This small molecule binds to this protein.
Small molecule (SMILES): Nc1ncnc2c1ncn2[C@@H]1O[C@H](CO)[C@@H](O)[C@H]1OP(=O)(O)S

Sequence of chain 1.A:
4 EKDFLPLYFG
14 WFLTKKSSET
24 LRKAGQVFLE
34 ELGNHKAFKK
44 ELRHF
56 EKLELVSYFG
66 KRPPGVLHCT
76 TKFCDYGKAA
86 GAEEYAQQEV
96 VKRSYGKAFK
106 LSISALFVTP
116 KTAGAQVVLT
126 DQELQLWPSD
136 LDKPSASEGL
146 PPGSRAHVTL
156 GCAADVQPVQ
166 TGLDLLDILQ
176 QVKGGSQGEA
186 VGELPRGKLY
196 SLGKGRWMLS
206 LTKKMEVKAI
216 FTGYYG

Binding-site contacts:
Ligand atom C8 contacts residue PHE78 of chain 1.A at 3.9 Å (hydrophobic).
Ligand atom O3P contacts residue VAL164 of chain 1.A at 4.0 Å.
Ligand atom N3 contacts residue PHE78 of chain 1.A at 3.2 Å.
Ligand atom N9 contacts residue PHE78 of chain 1.A at 3.8 Å.
Ligand atom O4' contacts residue TYR11 of chain 1.A at 4.1 Å.
Ligand atom O3' contacts residue HIS73 of chain 1.A at 3.2 Å (h-bond).
Ligand atom C2 contacts residue PHE78 of chain 1.A at 3.4 Å (hydrophobic).
Ligand atom O2' contacts residue VAL164 of chain 1.A at 3.9 Å.
Ligand atom C6 contacts residue PHE78 of chain 1.A at 3.6 Å (hydrophobic).
Ligand atom O3P contacts residue THR154 of chain 1.A at 2.9 Å (h-bond).
Ligand atom N1 contacts residue PHE78 of chain 1.A at 3.5 Å.
Ligand atom S2P contacts residue PRO163 of chain 1.A at 3.8 Å.
Ligand atom O4' contacts residue PHE78 of chain 1.A at 3.6 Å.
Ligand atom C5 contacts residue VAL164 of chain 1.A at 3.9 Å (hydrophobic).
Ligand atom O3P contacts residue HIS152 of chain 1.A at 2.6 Å (h-bond).
Ligand atom C2 contacts residue PRO163 of chain 1.A at 3.3 Å (hydrophobic).
Ligand atom S2P contacts residue THR154 of chain 1.A at 4.1 Å.
Ligand atom O3P contacts residue THR166 of chain 1.A at 3.5 Å.
Ligand atom C3' contacts residue THR75 of chain 1.A at 3.8 Å.
Ligand atom S2P contacts residue VAL164 of chain 1.A at 3.4 Å (h-bond).
Ligand atom C4 contacts residue PHE78 of chain 1.A at 3.5 Å (hydrophobic).
Ligand atom N7 contacts residue PHE78 of chain 1.A at 3.7 Å.
Ligand atom C1' contacts residue THR75 of chain 1.A at 3.7 Å.
Ligand atom N7 contacts residue VAL164 of chain 1.A at 3.3 Å.
Ligand atom C8 contacts residue VAL164 of chain 1.A at 3.8 Å (hydrophobic).
Ligand atom P contacts residue THR154 of chain 1.A at 3.4 Å.
Ligand atom N6 contacts residue PHE78 of chain 1.A at 4.2 Å.
Ligand atom N1 contacts residue PRO163 of chain 1.A at 4.0 Å.
Ligand atom P contacts residue VAL164 of chain 1.A at 4.0 Å.
Ligand atom C4' contacts residue THR75 of chain 1.A at 3.5 Å.
Ligand atom N3 contacts residue PRO163 of chain 1.A at 3.5 Å.
Ligand atom C5 contacts residue PHE78 of chain 1.A at 3.5 Å (hydrophobic).
Ligand atom O4' contacts residue THR75 of chain 1.A at 3.6 Å.
Ligand atom O1P contacts residue THR154 of chain 1.A at 2.8 Å (h-bond).
Ligand atom P contacts residue HIS152 of chain 1.A at 3.8 Å.
Ligand atom C4' contacts residue TYR11 of chain 1.A at 3.8 Å (hydrophobic).
Ligand atom O3' contacts residue THR75 of chain 1.A at 2.9 Å (h-bond).
Ligand atom O5' contacts residue PHE78 of chain 1.A at 3.6 Å.
Ligand atom C5' contacts residue TYR11 of chain 1.A at 3.6 Å (hydrophobic).
Ligand atom O1P contacts residue HIS152 of chain 1.A at 4.0 Å.